Sequence of chain 2.B:
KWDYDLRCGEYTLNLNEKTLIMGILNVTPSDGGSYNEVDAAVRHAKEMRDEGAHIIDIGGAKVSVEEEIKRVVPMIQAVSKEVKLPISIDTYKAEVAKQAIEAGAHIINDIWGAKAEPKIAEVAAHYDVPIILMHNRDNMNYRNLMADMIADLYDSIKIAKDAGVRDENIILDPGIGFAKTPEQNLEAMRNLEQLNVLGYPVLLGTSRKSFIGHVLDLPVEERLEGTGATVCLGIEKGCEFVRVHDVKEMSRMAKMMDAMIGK

The small molecule below binds the protein below.
Small molecule (SMILES): NC(=O)c1ccc(SC(F)(F)F)cc1

Sequence of chain 3.B:
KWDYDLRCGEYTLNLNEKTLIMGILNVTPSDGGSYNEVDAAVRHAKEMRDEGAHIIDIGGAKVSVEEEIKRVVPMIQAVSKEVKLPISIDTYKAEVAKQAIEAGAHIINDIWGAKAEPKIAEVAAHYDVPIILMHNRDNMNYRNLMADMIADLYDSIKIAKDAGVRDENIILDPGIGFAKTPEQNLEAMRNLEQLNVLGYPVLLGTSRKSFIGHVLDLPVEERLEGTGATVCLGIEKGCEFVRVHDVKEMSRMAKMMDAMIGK

Binding-site contacts:
Ligand atom O contacts residue GLU280 of chain 2.B at 3.6 Å.
Ligand atom C03 contacts residue 2O81 of chain 3.O at 1.7 Å.
Ligand atom F01 contacts residue MET284 of chain 2.B at 3.5 Å.
Ligand atom C05 contacts residue LEU255 of chain 3.B at 3.9 Å (hydrophobic).
Ligand atom S contacts residue LEU255 of chain 3.B at 3.7 Å.
Ligand atom F contacts residue 2O81 of chain 3.O at 1.6 Å.
Ligand atom F01 contacts residue LEU255 of chain 2.B at 3.1 Å.
Ligand atom C01 contacts residue 2O81 of chain 3.O at 0.8 Å.
Ligand atom F02 contacts residue MET284 of chain 3.B at 3.1 Å.
Ligand atom C02 contacts residue GLU280 of chain 3.B at 4.2 Å.
Ligand atom C02 contacts residue 2O81 of chain 3.O at 0.9 Å.
Ligand atom F01 contacts residue GLU256 of chain 3.B at 4.1 Å.
Ligand atom C04 contacts residue MET284 of chain 2.B at 4.1 Å (hydrophobic).
Ligand atom C06 contacts residue LEU255 of chain 2.B at 3.9 Å (hydrophobic).
Ligand atom F02 contacts residue 2O81 of chain 3.O at 0.9 Å.
Ligand atom F01 contacts residue 2O81 of chain 3.O at 1.3 Å.
Ligand atom C contacts residue GLU256 of chain 3.B at 4.2 Å.
Ligand atom F02 contacts residue MET284 of chain 2.B at 3.8 Å.
Ligand atom C contacts residue 2O81 of chain 3.O at 0.8 Å.
Ligand atom C02 contacts residue GLU256 of chain 2.B at 4.0 Å.
Ligand atom S contacts residue GLU256 of chain 2.B at 3.6 Å.
Ligand atom N contacts residue 2O81 of chain 3.O at 0.6 Å (h-bond).
Ligand atom S contacts residue 2O81 of chain 3.O at 1.4 Å.
Ligand atom C04 contacts residue MET284 of chain 3.B at 4.2 Å (hydrophobic).
Ligand atom C05 contacts residue GLU256 of chain 3.B at 4.1 Å.
Ligand atom C04 contacts residue LEU255 of chain 2.B at 4.2 Å (hydrophobic).
Ligand atom F contacts residue GLU256 of chain 3.B at 3.5 Å.
Ligand atom C04 contacts residue 2O81 of chain 3.O at 0.5 Å.
Ligand atom C01 contacts residue GLU256 of chain 2.B at 3.6 Å.
Ligand atom C04 contacts residue LEU255 of chain 3.B at 3.9 Å (hydrophobic).
Ligand atom F01 contacts residue GLU280 of chain 2.B at 4.1 Å.
Ligand atom C06 contacts residue 2O81 of chain 3.O at 0.8 Å.
Ligand atom C05 contacts residue 2O81 of chain 3.O at 0.8 Å.
Ligand atom S contacts residue GLU280 of chain 3.B at 3.9 Å.
Ligand atom O contacts residue 2O81 of chain 3.O at 2.6 Å (h-bond).
Ligand atom F02 contacts residue LEU255 of chain 3.B at 4.2 Å.
Ligand atom C02 contacts residue LEU255 of chain 3.B at 4.2 Å (hydrophobic).
Ligand atom C01 contacts residue LEU255 of chain 2.B at 4.0 Å (hydrophobic).
Ligand atom C07 contacts residue 2O81 of chain 3.O at 1.1 Å.
Ligand atom F contacts residue LEU255 of chain 3.B at 3.2 Å.